Binding-site contacts:
Ligand atom C3 contacts residue ASN57 of chain 2.A at 3.9 Å.
Ligand atom C2 contacts residue ASN57 of chain 2.A at 2.6 Å.
Ligand atom C1 contacts residue SER59 of chain 2.A at 4.2 Å.
Ligand atom O7 contacts residue ASN57 of chain 2.A at 3.5 Å (h-bond).
Ligand atom C1 contacts residue LEU60 of chain 2.A at 4.5 Å (hydrophobic).
Ligand atom O5 contacts residue ASN57 of chain 2.A at 2.4 Å (h-bond).
Ligand atom C6 contacts residue LEU60 of chain 2.A at 3.8 Å (hydrophobic).
Ligand atom C1 contacts residue ASN57 of chain 2.A at 1.4 Å.
Ligand atom O5 contacts residue LEU60 of chain 2.A at 3.5 Å.
Ligand atom C5 contacts residue ASN57 of chain 2.A at 3.6 Å.
Ligand atom C7 contacts residue ASN57 of chain 2.A at 3.4 Å.
Ligand atom N2 contacts residue ASN57 of chain 2.A at 3.0 Å (h-bond).
Ligand atom C4 contacts residue ASN57 of chain 2.A at 4.2 Å.
Ligand atom O5 contacts residue SER59 of chain 2.A at 4.1 Å.
Ligand atom C5 contacts residue LEU60 of chain 2.A at 4.3 Å (hydrophobic).
Ligand atom O6 contacts residue LEU60 of chain 2.A at 3.6 Å.
Ligand atom C5 contacts residue SER59 of chain 2.A at 4.1 Å.

Sequence of chain 2.A:
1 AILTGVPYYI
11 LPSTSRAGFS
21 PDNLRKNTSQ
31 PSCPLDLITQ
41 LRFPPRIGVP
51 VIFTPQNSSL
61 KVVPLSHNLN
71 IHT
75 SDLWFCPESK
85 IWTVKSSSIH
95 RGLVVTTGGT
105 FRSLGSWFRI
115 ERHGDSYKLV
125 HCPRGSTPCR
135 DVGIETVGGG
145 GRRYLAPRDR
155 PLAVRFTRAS

A small-molecule ligand and the protein it binds are described below.
Small molecule (SMILES): CC(=O)N[C@@H]1[C@@H](O)[C@H](O)[C@@H](CO)O[C@H]1O